Binding-site contacts:
Ligand atom O1A contacts residue ILE220 of chain 53.A at 3.6 Å.
Ligand atom C3B contacts residue ILE125 of chain 53.A at 3.5 Å (hydrophobic).
Ligand atom C4A contacts residue ILE220 of chain 53.A at 4.1 Å (hydrophobic).
Ligand atom C5A contacts residue TYR145 of chain 53.A at 3.8 Å (hydrophobic).
Ligand atom C2A contacts residue ILE220 of chain 53.A at 3.8 Å (hydrophobic).
Ligand atom O1B contacts residue ILE125 of chain 53.A at 3.5 Å.
Ligand atom CL1 contacts residue ILE125 of chain 53.A at 3.5 Å.
Ligand atom O1 contacts residue MET217 of chain 53.A at 4.2 Å.
Ligand atom C1C contacts residue LEU103 of chain 53.A at 4.1 Å (hydrophobic).
Ligand atom C5 contacts residue LEU103 of chain 53.A at 3.8 Å (hydrophobic).
Ligand atom C2A contacts residue PHE182 of chain 53.A at 4.2 Å (hydrophobic).
Ligand atom N3A contacts residue LEU127 of chain 53.A at 4.1 Å.
Ligand atom C2B contacts residue ILE125 of chain 53.A at 3.1 Å (hydrophobic).
Ligand atom CL2 contacts residue LEU187 of chain 53.A at 3.9 Å.
Ligand atom C5A contacts residue TYR147 of chain 53.A at 4.1 Å (hydrophobic).
Ligand atom C4A contacts residue LEU127 of chain 53.A at 4.0 Å (hydrophobic).
Ligand atom C3 contacts residue LEU103 of chain 53.A at 4.1 Å (hydrophobic).
Ligand atom CL1 contacts residue ILE239 of chain 53.A at 3.8 Å.
Ligand atom C5A contacts residue MET146 of chain 53.A at 3.7 Å (hydrophobic).
Ligand atom CL2 contacts residue ILE184 of chain 53.A at 3.9 Å.
Ligand atom C4B contacts residue ILE220 of chain 53.A at 4.0 Å (hydrophobic).
Ligand atom C4A contacts residue TYR145 of chain 53.A at 3.3 Å (hydrophobic).
Ligand atom N3A contacts residue PHE182 of chain 53.A at 4.0 Å.
Ligand atom C5A contacts residue ILE220 of chain 53.A at 3.9 Å (hydrophobic).
Ligand atom C5B contacts residue TYR147 of chain 53.A at 3.9 Å (hydrophobic).
Ligand atom C3B contacts residue ILE220 of chain 53.A at 4.2 Å (hydrophobic).
Ligand atom C1B contacts residue ILE125 of chain 53.A at 3.1 Å (hydrophobic).
Ligand atom CL2 contacts residue TYR147 of chain 53.A at 3.4 Å.
Ligand atom C4B contacts residue ILE125 of chain 53.A at 3.9 Å (hydrophobic).
Ligand atom C5B contacts residue ILE125 of chain 53.A at 3.9 Å (hydrophobic).
Ligand atom C2C contacts residue MET217 of chain 53.A at 3.7 Å (hydrophobic).
Ligand atom O1A contacts residue TYR147 of chain 53.A at 4.0 Å.
Ligand atom C6B contacts residue ILE184 of chain 53.A at 4.1 Å (hydrophobic).
Ligand atom C4C contacts residue MET217 of chain 53.A at 4.2 Å (hydrophobic).
Ligand atom C6B contacts residue ILE125 of chain 53.A at 3.6 Å (hydrophobic).
Ligand atom N2 contacts residue ASN215 of chain 53.A at 3.7 Å.
Ligand atom C31 contacts residue MET195 of chain 53.A at 3.5 Å (hydrophobic).
Ligand atom N2 contacts residue THR102 of chain 53.A at 4.2 Å.
Ligand atom C31 contacts residue GLN104 of chain 53.A at 3.6 Å.
Ligand atom C4 contacts residue LEU103 of chain 53.A at 3.4 Å (hydrophobic).

This protein binds this small molecule.
Small molecule (SMILES): Cc1cc(CCCCCOc2c(Cl)cc(C3=NCCO3)cc2Cl)on1

Sequence of chain 53.A:
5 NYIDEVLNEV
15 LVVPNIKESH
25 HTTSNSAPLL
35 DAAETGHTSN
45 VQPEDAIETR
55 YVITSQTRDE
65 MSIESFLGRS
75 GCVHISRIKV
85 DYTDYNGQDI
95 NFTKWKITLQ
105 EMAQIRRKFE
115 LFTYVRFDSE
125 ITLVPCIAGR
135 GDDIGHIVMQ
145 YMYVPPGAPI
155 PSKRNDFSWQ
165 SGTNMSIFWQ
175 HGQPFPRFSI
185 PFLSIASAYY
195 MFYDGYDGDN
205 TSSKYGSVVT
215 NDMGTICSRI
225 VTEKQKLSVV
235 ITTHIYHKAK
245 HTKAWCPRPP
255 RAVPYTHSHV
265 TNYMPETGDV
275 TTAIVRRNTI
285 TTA